A protein and the small-molecule ligand that binds it are described below.
Small molecule (SMILES): COc1ccc(OC)c(CNc2ccc3nc(N)nc(N)c3c2Cl)c1

Sequence of chain 1.B:
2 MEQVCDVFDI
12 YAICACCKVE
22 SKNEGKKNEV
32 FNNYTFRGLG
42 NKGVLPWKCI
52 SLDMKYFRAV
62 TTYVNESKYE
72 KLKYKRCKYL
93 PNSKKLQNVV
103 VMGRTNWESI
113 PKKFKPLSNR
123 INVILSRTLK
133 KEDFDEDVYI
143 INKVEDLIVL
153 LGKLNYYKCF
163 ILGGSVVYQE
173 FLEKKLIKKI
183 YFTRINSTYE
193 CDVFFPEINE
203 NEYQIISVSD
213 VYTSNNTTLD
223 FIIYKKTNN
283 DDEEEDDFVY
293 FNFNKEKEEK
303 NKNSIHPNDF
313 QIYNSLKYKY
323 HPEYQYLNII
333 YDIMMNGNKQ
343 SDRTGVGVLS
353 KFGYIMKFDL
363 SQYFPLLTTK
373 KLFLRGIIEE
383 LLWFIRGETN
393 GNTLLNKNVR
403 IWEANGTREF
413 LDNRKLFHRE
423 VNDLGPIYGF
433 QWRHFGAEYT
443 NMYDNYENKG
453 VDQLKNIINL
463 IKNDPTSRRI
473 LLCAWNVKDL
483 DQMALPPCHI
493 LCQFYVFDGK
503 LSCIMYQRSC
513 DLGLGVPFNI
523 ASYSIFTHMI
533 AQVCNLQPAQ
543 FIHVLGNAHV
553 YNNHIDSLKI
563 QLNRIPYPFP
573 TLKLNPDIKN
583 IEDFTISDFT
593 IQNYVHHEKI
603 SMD

Binding-site contacts:
Ligand atom N12 contacts residue NDP1 of chain 1.G at 3.9 Å.
Ligand atom CL13 contacts residue NDP1 of chain 1.G at 3.6 Å.
Ligand atom C23 contacts residue SER111 of chain 1.B at 3.6 Å.
Ligand atom C6 contacts residue PHE58 of chain 1.B at 3.8 Å (hydrophobic).
Ligand atom N12 contacts residue PHE58 of chain 1.B at 3.7 Å.
Ligand atom CL13 contacts residue ASN108 of chain 1.B at 3.3 Å.
Ligand atom C2 contacts residue ASP54 of chain 1.B at 3.9 Å.
Ligand atom C2 contacts residue PHE58 of chain 1.B at 3.6 Å (hydrophobic).
Ligand atom C25 contacts residue PHE116 of chain 1.B at 3.7 Å (hydrophobic).
Ligand atom N3 contacts residue PHE58 of chain 1.B at 3.5 Å.
Ligand atom C15 contacts residue ILE112 of chain 1.B at 3.7 Å (hydrophobic).
Ligand atom N3 contacts residue NDP1 of chain 1.G at 3.9 Å.
Ligand atom C7 contacts residue ASP54 of chain 1.B at 3.6 Å.
Ligand atom N11 contacts residue ILE14 of chain 1.B at 3.9 Å.
Ligand atom CL13 contacts residue LEU164 of chain 1.B at 3.6 Å.
Ligand atom C4 contacts residue NDP1 of chain 1.G at 3.6 Å.
Ligand atom C5 contacts residue PHE58 of chain 1.B at 3.7 Å (hydrophobic).
Ligand atom N12 contacts residue ILE14 of chain 1.B at 2.8 Å (h-bond).
Ligand atom N11 contacts residue ASP54 of chain 1.B at 3.2 Å (salt-bridge).
Ligand atom N1 contacts residue PHE58 of chain 1.B at 3.8 Å.
Ligand atom N11 contacts residue CYS15 of chain 1.B at 3.1 Å (h-bond).
Ligand atom N11 contacts residue ALA16 of chain 1.B at 3.8 Å.
Ligand atom C4 contacts residue ILE14 of chain 1.B at 3.5 Å (hydrophobic).
Ligand atom N1 contacts residue ASP54 of chain 1.B at 3.1 Å (salt-bridge).
Ligand atom N3 contacts residue CYS15 of chain 1.B at 3.2 Å.
Ligand atom C4 contacts residue PHE58 of chain 1.B at 3.5 Å (hydrophobic).
Ligand atom N12 contacts residue TYR170 of chain 1.B at 3.4 Å (h-bond).
Ligand atom C5 contacts residue NDP1 of chain 1.G at 3.8 Å.
Ligand atom N11 contacts residue THR185 of chain 1.B at 3.8 Å.
Ligand atom C23 contacts residue PRO113 of chain 1.B at 3.9 Å (hydrophobic).
Ligand atom C6 contacts residue ASP54 of chain 1.B at 3.8 Å.
Ligand atom O22 contacts residue LEU46 of chain 1.B at 3.7 Å.
Ligand atom C7 contacts residue MET55 of chain 1.B at 3.4 Å (hydrophobic).
Ligand atom N3 contacts residue ILE14 of chain 1.B at 3.3 Å (h-bond).
Ligand atom C8 contacts residue MET55 of chain 1.B at 3.5 Å (hydrophobic).
Ligand atom C17 contacts residue ILE112 of chain 1.B at 3.9 Å (hydrophobic).
Ligand atom N12 contacts residue LEU164 of chain 1.B at 3.4 Å (h-bond).
Ligand atom C20 contacts residue PRO113 of chain 1.B at 3.9 Å (hydrophobic).
Ligand atom C2 contacts residue CYS15 of chain 1.B at 3.6 Å (hydrophobic).
Ligand atom O24 contacts residue LEU119 of chain 1.B at 3.6 Å.